Binding-site contacts:
Ligand atom O6 contacts residue SER284 of chain 14.B at 2.4 Å (h-bond).
Ligand atom O7 contacts residue GLU305 of chain 44.A at 2.4 Å (salt-bridge).
Ligand atom C6 contacts residue SER284 of chain 14.B at 3.4 Å.
Ligand atom C8 contacts residue GLU305 of chain 44.A at 4.5 Å.
Ligand atom C6 contacts residue ASN318 of chain 14.B at 3.2 Å.
Ligand atom C7 contacts residue GLU305 of chain 44.A at 3.6 Å.
Ligand atom O6 contacts residue ASN318 of chain 14.B at 2.9 Å (h-bond).
Ligand atom O5 contacts residue SER284 of chain 14.B at 4.2 Å.
Ligand atom N2 contacts residue GLU305 of chain 44.A at 4.4 Å.
Ligand atom C5 contacts residue SER284 of chain 14.B at 4.5 Å.

Sequence of chain 44.A:
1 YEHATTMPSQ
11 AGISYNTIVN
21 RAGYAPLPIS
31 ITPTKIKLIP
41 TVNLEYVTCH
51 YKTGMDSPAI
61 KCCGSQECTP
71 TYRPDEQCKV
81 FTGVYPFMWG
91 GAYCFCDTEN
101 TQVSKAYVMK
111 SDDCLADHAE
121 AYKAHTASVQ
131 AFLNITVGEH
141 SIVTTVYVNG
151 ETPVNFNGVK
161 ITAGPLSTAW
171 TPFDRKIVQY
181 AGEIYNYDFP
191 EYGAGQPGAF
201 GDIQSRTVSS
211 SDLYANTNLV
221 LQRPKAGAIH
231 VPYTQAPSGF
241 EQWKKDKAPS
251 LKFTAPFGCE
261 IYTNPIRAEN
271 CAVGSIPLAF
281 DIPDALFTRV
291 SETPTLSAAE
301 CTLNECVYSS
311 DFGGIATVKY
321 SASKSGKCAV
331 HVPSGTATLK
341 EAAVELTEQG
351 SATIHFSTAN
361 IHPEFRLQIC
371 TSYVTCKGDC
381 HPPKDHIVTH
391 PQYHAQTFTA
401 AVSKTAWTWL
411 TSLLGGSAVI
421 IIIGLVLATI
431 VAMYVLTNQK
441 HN

This small molecule binds to this protein.
Small molecule (SMILES): CC(=O)N[C@@H]1[C@@H](O)[C@H](O)[C@@H](CO)O[C@H]1O

Sequence of chain 14.B:
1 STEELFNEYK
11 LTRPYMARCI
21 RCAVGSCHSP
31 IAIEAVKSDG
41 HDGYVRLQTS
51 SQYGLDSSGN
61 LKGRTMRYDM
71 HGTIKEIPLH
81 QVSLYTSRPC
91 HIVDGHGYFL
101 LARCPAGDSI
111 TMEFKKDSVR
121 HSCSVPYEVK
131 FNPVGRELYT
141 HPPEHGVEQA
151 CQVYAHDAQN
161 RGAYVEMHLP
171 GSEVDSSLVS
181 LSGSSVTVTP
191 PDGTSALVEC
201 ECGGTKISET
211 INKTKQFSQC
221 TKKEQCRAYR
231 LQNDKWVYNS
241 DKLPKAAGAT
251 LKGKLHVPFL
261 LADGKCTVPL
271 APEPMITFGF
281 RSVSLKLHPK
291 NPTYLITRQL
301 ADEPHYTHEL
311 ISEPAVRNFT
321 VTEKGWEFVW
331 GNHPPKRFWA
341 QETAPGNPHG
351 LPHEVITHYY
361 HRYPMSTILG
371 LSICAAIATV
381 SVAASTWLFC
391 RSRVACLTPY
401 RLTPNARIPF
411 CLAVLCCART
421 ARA